This protein binds this small molecule.
Small molecule (SMILES): Nc1ncnc2c1ncn2[C@@H]1O[C@H](CO[P](=O)(O)O[P](=O)(O)NP(=O)(O)O)[C@@H](O)[C@H]1O

Sequence of chain 1.A:
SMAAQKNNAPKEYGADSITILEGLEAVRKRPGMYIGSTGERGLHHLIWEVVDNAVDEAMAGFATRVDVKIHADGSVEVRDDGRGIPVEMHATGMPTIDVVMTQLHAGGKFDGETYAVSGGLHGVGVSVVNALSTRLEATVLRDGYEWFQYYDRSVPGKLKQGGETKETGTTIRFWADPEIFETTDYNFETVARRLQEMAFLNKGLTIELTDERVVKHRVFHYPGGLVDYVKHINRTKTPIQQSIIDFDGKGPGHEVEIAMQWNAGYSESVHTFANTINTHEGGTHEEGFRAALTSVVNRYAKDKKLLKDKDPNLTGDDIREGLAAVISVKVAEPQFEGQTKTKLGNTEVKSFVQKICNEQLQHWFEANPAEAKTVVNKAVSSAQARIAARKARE

Sequence of chain 2.A:
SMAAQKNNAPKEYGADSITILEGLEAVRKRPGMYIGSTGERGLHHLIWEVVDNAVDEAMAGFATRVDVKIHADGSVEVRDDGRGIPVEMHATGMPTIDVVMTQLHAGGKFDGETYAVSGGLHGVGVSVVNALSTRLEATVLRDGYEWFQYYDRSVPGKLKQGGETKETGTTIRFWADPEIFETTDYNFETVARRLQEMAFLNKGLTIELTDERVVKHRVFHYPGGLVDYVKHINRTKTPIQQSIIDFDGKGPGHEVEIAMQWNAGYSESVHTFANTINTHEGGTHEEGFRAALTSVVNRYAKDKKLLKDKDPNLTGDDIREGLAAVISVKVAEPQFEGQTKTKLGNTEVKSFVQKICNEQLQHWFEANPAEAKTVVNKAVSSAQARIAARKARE

Binding-site contacts:
Ligand atom PA contacts residue MG1 of chain 1.C at 3.3 Å.
Ligand atom N3B contacts residue LEU121 of chain 1.A at 3.2 Å (h-bond).
Ligand atom N3 contacts residue TYR115 of chain 1.A at 3.1 Å (h-bond).
Ligand atom O1G contacts residue GLN371 of chain 1.A at 3.1 Å (h-bond).
Ligand atom O3A contacts residue GLY123 of chain 1.A at 3.3 Å.
Ligand atom C1' contacts residue TYR13 of chain 2.A at 3.1 Å (hydrophobic).
Ligand atom O2G contacts residue GLY120 of chain 1.A at 3.4 Å.
Ligand atom O2A contacts residue MG1 of chain 1.C at 2.2 Å.
Ligand atom O3A contacts residue MG1 of chain 1.C at 3.4 Å.
Ligand atom C2 contacts residue GLU57 of chain 1.A at 3.4 Å.
Ligand atom N7 contacts residue ASN53 of chain 1.A at 3.2 Å.
Ligand atom O3' contacts residue GLY108 of chain 1.A at 2.9 Å (h-bond).
Ligand atom PB contacts residue MG1 of chain 1.C at 3.2 Å.
Ligand atom PG contacts residue MG1 of chain 1.C at 3.4 Å.
Ligand atom O2B contacts residue MG1 of chain 1.C at 2.2 Å.
Ligand atom O2' contacts residue GLY108 of chain 1.A at 3.4 Å (h-bond).
Ligand atom O2G contacts residue LEU121 of chain 1.A at 2.8 Å (h-bond).
Ligand atom O1A contacts residue VAL126 of chain 1.A at 3.0 Å (h-bond).
Ligand atom N3B contacts residue HIS122 of chain 1.A at 3.2 Å (h-bond).
Ligand atom N3B contacts residue GLY123 of chain 1.A at 3.0 Å (h-bond).
Ligand atom O2A contacts residue VAL126 of chain 1.A at 3.3 Å (h-bond).
Ligand atom O1G contacts residue GLY123 of chain 1.A at 3.3 Å (h-bond).
Ligand atom O2G contacts residue LYS373 of chain 1.A at 2.8 Å (salt-bridge).
Ligand atom O2B contacts residue ASN53 of chain 1.A at 3.0 Å (h-bond).
Ligand atom O1A contacts residue K1 of chain 1.L at 2.8 Å.
Ligand atom O3G contacts residue MG1 of chain 1.C at 2.1 Å.
Ligand atom O1A contacts residue GLY125 of chain 1.A at 3.2 Å (h-bond).
Ligand atom O2G contacts residue HIS122 of chain 1.A at 3.0 Å (h-bond).
Ligand atom O1G contacts residue GLY125 of chain 1.A at 2.8 Å (h-bond).
Ligand atom O2' contacts residue ILE18 of chain 2.A at 3.2 Å.
Ligand atom O2B contacts residue LYS109 of chain 1.A at 2.8 Å (salt-bridge).
Ligand atom C2 contacts residue TYR115 of chain 1.A at 3.4 Å (hydrophobic).
Ligand atom O2A contacts residue ASN53 of chain 1.A at 2.9 Å (h-bond).
Ligand atom N6 contacts residue ASP80 of chain 1.A at 2.9 Å (salt-bridge).
Ligand atom O1B contacts residue LYS109 of chain 1.A at 3.4 Å.
Ligand atom O1G contacts residue VAL124 of chain 1.A at 2.8 Å (h-bond).
Ligand atom N3 contacts residue TYR13 of chain 2.A at 2.7 Å (h-bond).
Ligand atom O2' contacts residue TYR13 of chain 2.A at 2.7 Å (h-bond).
Ligand atom C4 contacts residue ILE85 of chain 1.A at 3.5 Å (hydrophobic).
Ligand atom C2' contacts residue TYR13 of chain 2.A at 3.1 Å (hydrophobic).